Sequence of chain 1.B:
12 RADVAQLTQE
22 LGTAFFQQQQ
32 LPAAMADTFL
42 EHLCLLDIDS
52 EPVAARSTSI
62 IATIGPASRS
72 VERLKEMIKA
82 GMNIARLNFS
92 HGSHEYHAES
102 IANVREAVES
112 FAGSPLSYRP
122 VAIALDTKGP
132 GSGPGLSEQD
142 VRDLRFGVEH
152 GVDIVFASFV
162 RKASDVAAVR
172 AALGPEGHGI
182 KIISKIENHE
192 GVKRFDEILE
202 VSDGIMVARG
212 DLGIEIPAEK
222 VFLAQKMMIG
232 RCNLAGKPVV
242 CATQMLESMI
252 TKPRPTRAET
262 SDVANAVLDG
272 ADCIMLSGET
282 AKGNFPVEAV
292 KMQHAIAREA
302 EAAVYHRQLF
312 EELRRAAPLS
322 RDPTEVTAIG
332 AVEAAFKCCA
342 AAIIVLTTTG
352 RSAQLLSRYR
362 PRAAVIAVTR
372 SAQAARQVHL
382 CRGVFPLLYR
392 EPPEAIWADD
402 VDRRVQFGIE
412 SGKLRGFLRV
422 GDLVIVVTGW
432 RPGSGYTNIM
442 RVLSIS

Binding-site contacts:
Ligand atom O3 contacts residue ARG432 of chain 1.B at 2.8 Å (salt-bridge).
Ligand atom O5P contacts residue THR350 of chain 1.B at 2.6 Å (h-bond).
Ligand atom O2 contacts residue GLY430 of chain 1.B at 3.6 Å.
Ligand atom O2P contacts residue PRO433 of chain 1.B at 3.7 Å.
Ligand atom O6P contacts residue GLY436 of chain 1.B at 2.9 Å (h-bond).
Ligand atom O4 contacts residue GLY434 of chain 1.B at 2.6 Å (h-bond).
Ligand atom O4 contacts residue TYR437 of chain 1.B at 2.9 Å (h-bond).
Ligand atom O1P contacts residue ARG405 of chain 1.B at 2.7 Å (salt-bridge).
Ligand atom O3P contacts residue TRP398 of chain 1.B at 2.7 Å (h-bond).
Ligand atom O4P contacts residue SER353 of chain 1.B at 2.6 Å (h-bond).
Ligand atom O2P contacts residue GLY434 of chain 1.B at 2.9 Å (h-bond).
Ligand atom O5P contacts residue THR349 of chain 1.B at 3.4 Å (h-bond).
Ligand atom O5P contacts residue SER435 of chain 1.B at 2.9 Å (h-bond).
Ligand atom O4 contacts residue GLY436 of chain 1.B at 3.7 Å.
Ligand atom C3 contacts residue GLY434 of chain 1.B at 3.6 Å.
Ligand atom O1 contacts residue GLY434 of chain 1.B at 3.8 Å.
Ligand atom C6 contacts residue LEU347 of chain 1.B at 3.7 Å (hydrophobic).
Ligand atom O6 contacts residue THR349 of chain 1.B at 3.1 Å (h-bond).
Ligand atom O6 contacts residue THR348 of chain 1.B at 3.6 Å.
Ligand atom P2 contacts residue SER353 of chain 1.B at 3.6 Å.
Ligand atom C6 contacts residue THR438 of chain 1.B at 3.5 Å.
Ligand atom O5 contacts residue LEU347 of chain 1.B at 3.8 Å.
Ligand atom O6P contacts residue SER435 of chain 1.B at 3.2 Å (h-bond).
Ligand atom P2 contacts residue THR348 of chain 1.B at 3.5 Å.
Ligand atom O3 contacts residue TRP398 of chain 1.B at 3.6 Å.
Ligand atom P2 contacts residue SER435 of chain 1.B at 3.5 Å.
Ligand atom O5P contacts residue THR348 of chain 1.B at 3.6 Å.
Ligand atom O6P contacts residue SER353 of chain 1.B at 3.6 Å (h-bond).
Ligand atom P2 contacts residue THR349 of chain 1.B at 3.7 Å.
Ligand atom C3 contacts residue ARG432 of chain 1.B at 3.3 Å.
Ligand atom O4P contacts residue ARG352 of chain 1.B at 3.7 Å.
Ligand atom O4 contacts residue THR438 of chain 1.B at 3.6 Å (h-bond).
Ligand atom P1 contacts residue ARG405 of chain 1.B at 3.6 Å.
Ligand atom O4P contacts residue THR348 of chain 1.B at 2.6 Å (h-bond).
Ligand atom O3P contacts residue ARG405 of chain 1.B at 2.8 Å (salt-bridge).
Ligand atom C5 contacts residue GLY434 of chain 1.B at 3.5 Å.
Ligand atom C4 contacts residue GLY434 of chain 1.B at 3.4 Å.
Ligand atom O2 contacts residue LEU347 of chain 1.B at 3.5 Å.
Ligand atom O3 contacts residue GLY430 of chain 1.B at 3.2 Å.
Ligand atom C6 contacts residue SER353 of chain 1.B at 3.7 Å.

The protein below binds the small molecule below.
Small molecule (SMILES): O=P(O)(O)OC[C@H]1O[C@](O)(COP(=O)(O)O)[C@@H](O)[C@@H]1O